Binding-site contacts:
Ligand atom C25 contacts residue MET86 of chain 1.A at 3.5 Å (hydrophobic).
Ligand atom C27 contacts residue GLU50 of chain 1.A at 3.7 Å.
Ligand atom O32 contacts residue CYS218 of chain 1.A at 3.5 Å.
Ligand atom C1 contacts residue LEU42 of chain 1.A at 3.6 Å (hydrophobic).
Ligand atom O29 contacts residue GLU50 of chain 1.A at 2.4 Å (salt-bridge).
Ligand atom C25 contacts residue TRP82 of chain 1.A at 3.4 Å (hydrophobic).
Ligand atom C26 contacts residue GLY49 of chain 1.A at 3.5 Å.
Ligand atom C27 contacts residue GLY49 of chain 1.A at 3.5 Å.
Ligand atom C31 contacts residue GLY49 of chain 1.A at 3.7 Å.
Ligand atom O29 contacts residue MET236 of chain 1.A at 3.2 Å (h-bond).
Ligand atom O29 contacts residue LEU53 of chain 1.A at 3.5 Å.
Ligand atom C5 contacts residue LEU124 of chain 1.A at 3.7 Å (hydrophobic).
Ligand atom C20 contacts residue ASN46 of chain 1.A at 3.6 Å.
Ligand atom O14 contacts residue PHE105 of chain 1.A at 3.7 Å.
Ligand atom C22 contacts residue MET83 of chain 1.A at 3.7 Å (hydrophobic).
Ligand atom C15 contacts residue LEU48 of chain 1.A at 3.8 Å (hydrophobic).
Ligand atom C16 contacts residue GLY49 of chain 1.A at 3.7 Å.
Ligand atom N28 contacts residue MET236 of chain 1.A at 3.3 Å.
Ligand atom O14 contacts residue ARG93 of chain 1.A at 2.9 Å (salt-bridge).
Ligand atom C31 contacts residue LEU45 of chain 1.A at 3.5 Å (hydrophobic).
Ligand atom C13 contacts residue GLN52 of chain 1.A at 3.2 Å.
Ligand atom O14 contacts residue GLN52 of chain 1.A at 3.0 Å (h-bond).
Ligand atom C15 contacts residue GLN52 of chain 1.A at 3.5 Å.
Ligand atom C31 contacts residue MET236 of chain 1.A at 3.6 Å (hydrophobic).
Ligand atom C25 contacts residue GLY49 of chain 1.A at 3.7 Å.
Ligand atom C1 contacts residue LEU124 of chain 1.A at 3.3 Å (hydrophobic).
Ligand atom C19 contacts residue LEU45 of chain 1.A at 3.8 Å (hydrophobic).
Ligand atom C30 contacts residue ASN46 of chain 1.A at 3.8 Å.
Ligand atom C9 contacts residue MET128 of chain 1.A at 3.6 Å (hydrophobic).
Ligand atom O2 contacts residue LEU124 of chain 1.A at 3.4 Å.
Ligand atom C12 contacts residue MET86 of chain 1.A at 3.7 Å (hydrophobic).
Ligand atom C1 contacts residue PHE121 of chain 1.A at 3.4 Å (hydrophobic).
Ligand atom C30 contacts residue MET236 of chain 1.A at 3.6 Å (hydrophobic).
Ligand atom C13 contacts residue PHE105 of chain 1.A at 3.7 Å (hydrophobic).
Ligand atom C30 contacts residue GLY49 of chain 1.A at 3.4 Å.
Ligand atom C16 contacts residue LEU45 of chain 1.A at 3.7 Å (hydrophobic).
Ligand atom N28 contacts residue GLU50 of chain 1.A at 3.2 Å (salt-bridge).
Ligand atom C24 contacts residue TRP82 of chain 1.A at 3.8 Å (hydrophobic).
Ligand atom C31 contacts residue ASN46 of chain 1.A at 3.5 Å.
Ligand atom N28 contacts residue GLY49 of chain 1.A at 3.5 Å.

The protein below binds the small molecule below.
Small molecule (SMILES): COC[C@]1(OC)CC[C@H]2[C@@H]3CCC4=CC(=O)CCC4=C3[C@@H](c3ccc(/C=N/O)cc3)C[C@@]21C

Sequence of chain 1.A:
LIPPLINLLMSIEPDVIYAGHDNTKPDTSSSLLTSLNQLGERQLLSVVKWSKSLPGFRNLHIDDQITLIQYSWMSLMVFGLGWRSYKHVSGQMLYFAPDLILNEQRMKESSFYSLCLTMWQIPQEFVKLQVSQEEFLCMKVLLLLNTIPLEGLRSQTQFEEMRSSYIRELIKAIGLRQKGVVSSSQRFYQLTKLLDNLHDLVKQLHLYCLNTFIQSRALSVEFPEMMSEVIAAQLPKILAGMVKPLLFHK